Sequence of chain 1.A:
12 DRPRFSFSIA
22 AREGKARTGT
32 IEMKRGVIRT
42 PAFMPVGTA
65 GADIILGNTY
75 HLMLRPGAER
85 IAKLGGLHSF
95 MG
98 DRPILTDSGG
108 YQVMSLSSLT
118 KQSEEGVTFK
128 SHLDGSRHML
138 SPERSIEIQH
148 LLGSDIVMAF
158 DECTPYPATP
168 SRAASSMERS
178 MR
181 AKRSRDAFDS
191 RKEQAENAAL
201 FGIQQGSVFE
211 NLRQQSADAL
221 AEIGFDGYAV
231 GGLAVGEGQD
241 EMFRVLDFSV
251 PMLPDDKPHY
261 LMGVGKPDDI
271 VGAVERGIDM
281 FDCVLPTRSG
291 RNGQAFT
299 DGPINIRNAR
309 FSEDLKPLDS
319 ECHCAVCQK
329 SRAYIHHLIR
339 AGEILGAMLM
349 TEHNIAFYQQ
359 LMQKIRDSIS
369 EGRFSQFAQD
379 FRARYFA

Binding-site contacts:
Ligand atom C17 contacts residue CYS160 of chain 1.A at 3.7 Å (hydrophobic).
Ligand atom O4 contacts residue GLN205 of chain 1.A at 3.0 Å (h-bond).
Ligand atom C3 contacts residue TYR108 of chain 1.A at 3.5 Å (hydrophobic).
Ligand atom N4 contacts residue ASP158 of chain 1.A at 2.8 Å (salt-bridge).
Ligand atom C4 contacts residue TYR108 of chain 1.A at 3.6 Å (hydrophobic).
Ligand atom N3 contacts residue SER105 of chain 1.A at 3.7 Å.
Ligand atom C15 contacts residue ASP158 of chain 1.A at 3.6 Å.
Ligand atom C18 contacts residue LEU233 of chain 1.A at 3.6 Å (hydrophobic).
Ligand atom N2 contacts residue ASP104 of chain 1.A at 2.8 Å (salt-bridge).
Ligand atom C14 contacts residue ASP158 of chain 1.A at 3.6 Å.
Ligand atom C12 contacts residue TYR260 of chain 1.A at 3.4 Å (hydrophobic).
Ligand atom O4 contacts residue CYS160 of chain 1.A at 3.4 Å (h-bond).
Ligand atom C12 contacts residue LEU102 of chain 1.A at 3.5 Å (hydrophobic).
Ligand atom N5 contacts residue ALA234 of chain 1.A at 3.7 Å.
Ligand atom N3 contacts residue ASP158 of chain 1.A at 2.8 Å (salt-bridge).
Ligand atom C4 contacts residue ASP104 of chain 1.A at 3.2 Å.
Ligand atom N5 contacts residue LEU233 of chain 1.A at 2.8 Å (h-bond).
Ligand atom C14 contacts residue MET262 of chain 1.A at 3.6 Å (hydrophobic).
Ligand atom N3 contacts residue ASP104 of chain 1.A at 2.7 Å (salt-bridge).
Ligand atom C18 contacts residue TYR108 of chain 1.A at 3.5 Å (hydrophobic).
Ligand atom O4 contacts residue GLY231 of chain 1.A at 3.3 Å.
Ligand atom O4 contacts residue ASP158 of chain 1.A at 3.5 Å (salt-bridge).
Ligand atom C5 contacts residue ASP104 of chain 1.A at 3.4 Å.
Ligand atom C1 contacts residue ALA234 of chain 1.A at 3.6 Å (hydrophobic).
Ligand atom N1 contacts residue TYR108 of chain 1.A at 3.4 Å.
Ligand atom O4 contacts residue GLY232 of chain 1.A at 2.8 Å (h-bond).
Ligand atom C11 contacts residue ASP282 of chain 1.A at 3.5 Å.
Ligand atom C14 contacts residue ASP104 of chain 1.A at 3.5 Å.
Ligand atom C13 contacts residue TYR108 of chain 1.A at 3.6 Å (hydrophobic).
Ligand atom C6 contacts residue ASP104 of chain 1.A at 3.4 Å.
Ligand atom C1 contacts residue TYR108 of chain 1.A at 3.4 Å (hydrophobic).
Ligand atom C1 contacts residue GLY263 of chain 1.A at 3.6 Å.
Ligand atom N2 contacts residue TYR108 of chain 1.A at 3.7 Å.
Ligand atom C2 contacts residue TYR108 of chain 1.A at 3.4 Å (hydrophobic).
Ligand atom O3 contacts residue ASP104 of chain 1.A at 3.2 Å.
Ligand atom N contacts residue ALA234 of chain 1.A at 2.8 Å (h-bond).
Ligand atom N3 contacts residue ILE203 of chain 1.A at 3.6 Å.
Ligand atom N2 contacts residue MET262 of chain 1.A at 3.5 Å.
Ligand atom N5 contacts residue MET262 of chain 1.A at 3.6 Å.
Ligand atom N contacts residue TYR108 of chain 1.A at 3.5 Å (h-bond).

This small molecule binds to this protein.
Small molecule (SMILES): CNc1nc2cc3c(=O)[nH]c(N)nc3c(CC[C@H]3O[C@@H](OC)[C@H](OC)[C@@H]3OC)c2[nH]1